A small-molecule ligand and the protein it binds are described below.
Small molecule (SMILES): Nc1ncnc2[nH]cnc12

Binding-site contacts:
Ligand atom C5 contacts residue TYR35 of chain 1.A at 4.2 Å (hydrophobic).
Ligand atom C6 contacts residue PHE182 of chain 1.A at 4.0 Å (hydrophobic).
Ligand atom C4 contacts residue ARG44 of chain 1.A at 4.5 Å.
Ligand atom C4 contacts residue PHE182 of chain 1.A at 3.7 Å (hydrophobic).
Ligand atom N9 contacts residue TYR35 of chain 1.A at 4.2 Å.
Ligand atom N3 contacts residue ASN39 of chain 1.A at 3.6 Å.
Ligand atom C4 contacts residue ASN39 of chain 1.A at 3.4 Å.
Ligand atom N6 contacts residue TYR222 of chain 1.A at 3.5 Å.
Ligand atom N9 contacts residue ASN39 of chain 1.A at 3.6 Å (h-bond).
Ligand atom C5 contacts residue PHE182 of chain 1.A at 3.6 Å (hydrophobic).
Ligand atom N1 contacts residue VAL269 of chain 1.A at 4.3 Å.
Ligand atom C8 contacts residue ASN39 of chain 1.A at 4.1 Å.
Ligand atom N3 contacts residue ARG44 of chain 1.A at 3.5 Å (salt-bridge).
Ligand atom N3 contacts residue PHE182 of chain 1.A at 4.0 Å.
Ligand atom C8 contacts residue SAH1 of chain 1.C at 3.8 Å.
Ligand atom N7 contacts residue PHE182 of chain 1.A at 3.4 Å.
Ligand atom N7 contacts residue ASN39 of chain 1.A at 4.3 Å.
Ligand atom C2 contacts residue ASP267 of chain 1.A at 3.2 Å.
Ligand atom C8 contacts residue TYR40 of chain 1.A at 3.6 Å (hydrophobic).
Ligand atom C2 contacts residue ASN39 of chain 1.A at 4.2 Å.
Ligand atom N1 contacts residue GLU219 of chain 1.A at 2.7 Å (salt-bridge).
Ligand atom N7 contacts residue TYR35 of chain 1.A at 2.9 Å (h-bond).
Ligand atom C6 contacts residue ASP267 of chain 1.A at 4.3 Å.
Ligand atom N1 contacts residue ALA216 of chain 1.A at 4.1 Å.
Ligand atom C6 contacts residue TYR222 of chain 1.A at 4.5 Å (hydrophobic).
Ligand atom C2 contacts residue VAL269 of chain 1.A at 3.8 Å (hydrophobic).
Ligand atom C8 contacts residue PHE182 of chain 1.A at 3.5 Å (hydrophobic).
Ligand atom N3 contacts residue ASP267 of chain 1.A at 4.0 Å.
Ligand atom C5 contacts residue ASN39 of chain 1.A at 3.9 Å.
Ligand atom N7 contacts residue SAH1 of chain 1.C at 4.5 Å.
Ligand atom C2 contacts residue ARG44 of chain 1.A at 3.5 Å.
Ligand atom C8 contacts residue TYR35 of chain 1.A at 2.9 Å (hydrophobic).
Ligand atom N1 contacts residue ASP267 of chain 1.A at 3.4 Å (salt-bridge).
Ligand atom C2 contacts residue GLU219 of chain 1.A at 3.2 Å.
Ligand atom N9 contacts residue PHE182 of chain 1.A at 3.8 Å.
Ligand atom N9 contacts residue TYR40 of chain 1.A at 4.1 Å.
Ligand atom N6 contacts residue GLU219 of chain 1.A at 2.9 Å (salt-bridge).
Ligand atom C6 contacts residue GLU219 of chain 1.A at 3.5 Å.

Sequence of chain 1.A:
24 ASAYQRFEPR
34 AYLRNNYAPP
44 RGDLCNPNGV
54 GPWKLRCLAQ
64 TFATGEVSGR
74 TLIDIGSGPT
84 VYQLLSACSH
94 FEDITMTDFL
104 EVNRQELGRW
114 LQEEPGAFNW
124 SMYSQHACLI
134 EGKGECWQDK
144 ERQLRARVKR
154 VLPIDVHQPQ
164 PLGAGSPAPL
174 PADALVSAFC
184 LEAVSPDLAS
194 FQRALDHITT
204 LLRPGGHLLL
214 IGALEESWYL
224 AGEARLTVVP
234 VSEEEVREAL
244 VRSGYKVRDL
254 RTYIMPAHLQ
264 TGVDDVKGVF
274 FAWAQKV